A small-molecule ligand and the protein it binds are described below.
Small molecule (SMILES): CC(=O)N[C@H]1[C@H](O[C@H]2[C@H](O)[C@@H](NC(C)=O)CO[C@@H]2CO)O[C@H](CO)[C@@H](O)[C@@H]1O

Sequence of chain 1.C:
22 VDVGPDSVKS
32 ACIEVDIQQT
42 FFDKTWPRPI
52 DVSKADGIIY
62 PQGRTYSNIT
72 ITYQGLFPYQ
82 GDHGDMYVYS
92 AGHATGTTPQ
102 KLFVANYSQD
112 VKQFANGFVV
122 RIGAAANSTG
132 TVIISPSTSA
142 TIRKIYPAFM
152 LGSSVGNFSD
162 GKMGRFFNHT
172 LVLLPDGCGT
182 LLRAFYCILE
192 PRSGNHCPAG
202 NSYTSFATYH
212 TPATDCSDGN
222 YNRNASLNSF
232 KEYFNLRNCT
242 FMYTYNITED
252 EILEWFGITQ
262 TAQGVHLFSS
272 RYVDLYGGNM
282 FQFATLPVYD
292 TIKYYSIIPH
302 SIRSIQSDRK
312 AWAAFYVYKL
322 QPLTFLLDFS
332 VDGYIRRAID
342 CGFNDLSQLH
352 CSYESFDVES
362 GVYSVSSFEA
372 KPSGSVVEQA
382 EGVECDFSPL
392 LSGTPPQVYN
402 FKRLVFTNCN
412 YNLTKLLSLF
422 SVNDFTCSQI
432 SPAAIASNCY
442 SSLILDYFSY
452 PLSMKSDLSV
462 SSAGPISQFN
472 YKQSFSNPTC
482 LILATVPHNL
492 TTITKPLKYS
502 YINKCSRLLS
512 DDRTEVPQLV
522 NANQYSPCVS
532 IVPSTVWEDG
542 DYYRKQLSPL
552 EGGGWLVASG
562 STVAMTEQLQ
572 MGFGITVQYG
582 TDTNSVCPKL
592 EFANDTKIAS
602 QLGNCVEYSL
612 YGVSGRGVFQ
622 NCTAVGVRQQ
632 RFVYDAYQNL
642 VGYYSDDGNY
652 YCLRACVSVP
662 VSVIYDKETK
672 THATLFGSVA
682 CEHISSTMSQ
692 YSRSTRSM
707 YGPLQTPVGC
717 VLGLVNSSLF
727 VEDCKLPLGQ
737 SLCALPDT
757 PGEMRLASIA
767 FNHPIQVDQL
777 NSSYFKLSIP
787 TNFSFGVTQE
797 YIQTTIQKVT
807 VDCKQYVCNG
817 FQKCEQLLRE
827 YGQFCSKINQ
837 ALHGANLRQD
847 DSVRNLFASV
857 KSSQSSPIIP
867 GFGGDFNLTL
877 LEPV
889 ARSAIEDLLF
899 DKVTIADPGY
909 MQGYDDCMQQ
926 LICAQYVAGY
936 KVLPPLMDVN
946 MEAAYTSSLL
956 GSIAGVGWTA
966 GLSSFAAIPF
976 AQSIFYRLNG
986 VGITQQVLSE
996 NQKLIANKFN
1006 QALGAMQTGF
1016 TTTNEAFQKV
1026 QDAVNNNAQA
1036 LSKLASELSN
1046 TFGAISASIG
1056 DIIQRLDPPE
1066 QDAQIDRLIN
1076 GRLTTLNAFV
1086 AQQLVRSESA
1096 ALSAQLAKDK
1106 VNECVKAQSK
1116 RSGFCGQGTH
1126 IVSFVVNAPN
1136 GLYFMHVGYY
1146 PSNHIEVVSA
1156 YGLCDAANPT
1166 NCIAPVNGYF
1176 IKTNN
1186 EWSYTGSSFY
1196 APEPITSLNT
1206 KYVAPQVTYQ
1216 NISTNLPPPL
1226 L

Binding-site contacts:
Ligand atom O6 contacts residue SER779 of chain 1.C at 4.2 Å.
Ligand atom C5 contacts residue ASN1216 of chain 1.C at 3.7 Å.
Ligand atom N2 contacts residue VAL1212 of chain 1.C at 4.0 Å.
Ligand atom O5 contacts residue ASN1216 of chain 1.C at 2.4 Å (h-bond).
Ligand atom C6 contacts residue GLN1211 of chain 1.C at 3.4 Å.
Ligand atom C2 contacts residue ASN1216 of chain 1.C at 2.5 Å.
Ligand atom O5 contacts residue GLN1211 of chain 1.C at 3.8 Å.
Ligand atom C3 contacts residue ASN1216 of chain 1.C at 3.8 Å.
Ligand atom C2 contacts residue VAL1212 of chain 1.C at 4.2 Å (hydrophobic).
Ligand atom C3 contacts residue VAL1212 of chain 1.C at 4.1 Å (hydrophobic).
Ligand atom O6 contacts residue PRO1210 of chain 1.C at 3.2 Å.
Ligand atom C6 contacts residue TYR1214 of chain 1.C at 3.3 Å (hydrophobic).
Ligand atom O5 contacts residue TYR1214 of chain 1.C at 4.1 Å.
Ligand atom O5 contacts residue GLN1215 of chain 1.C at 4.5 Å.
Ligand atom O4 contacts residue VAL1212 of chain 1.C at 4.5 Å.
Ligand atom O5 contacts residue VAL1212 of chain 1.C at 4.0 Å.
Ligand atom O6 contacts residue TYR1214 of chain 1.C at 2.3 Å (h-bond).
Ligand atom C5 contacts residue VAL1212 of chain 1.C at 3.7 Å (hydrophobic).
Ligand atom O6 contacts residue THR1213 of chain 1.C at 4.5 Å.
Ligand atom C7 contacts residue ASN1216 of chain 1.C at 3.5 Å.
Ligand atom C8 contacts residue ALA1161 of chain 1.C at 4.2 Å (hydrophobic).
Ligand atom O6 contacts residue GLN1211 of chain 1.C at 3.2 Å (h-bond).
Ligand atom O6 contacts residue VAL1212 of chain 1.C at 3.8 Å.
Ligand atom C6 contacts residue VAL1212 of chain 1.C at 3.2 Å (hydrophobic).
Ligand atom O6 contacts residue GLN1215 of chain 1.C at 4.1 Å.
Ligand atom C1 contacts residue ASN1216 of chain 1.C at 1.4 Å.
Ligand atom C5 contacts residue GLN1211 of chain 1.C at 3.6 Å.
Ligand atom C5 contacts residue TYR1214 of chain 1.C at 4.3 Å (hydrophobic).
Ligand atom C1 contacts residue VAL1212 of chain 1.C at 3.9 Å (hydrophobic).
Ligand atom C6 contacts residue PRO1210 of chain 1.C at 3.7 Å (hydrophobic).
Ligand atom C4 contacts residue ASN1216 of chain 1.C at 4.3 Å.
Ligand atom N2 contacts residue ASN1216 of chain 1.C at 2.9 Å (h-bond).
Ligand atom O7 contacts residue ASN1216 of chain 1.C at 3.7 Å.